This small molecule binds to this protein.
Small molecule (SMILES): CC(=O)N[C@@H]1[C@@H](O)[C@H](O)[C@@H](CO)O[C@H]1O

Binding-site contacts:
Ligand atom O3 contacts residue ASN1074 of chain 1.B at 4.3 Å.
Ligand atom O6 contacts residue ASN1074 of chain 1.B at 2.9 Å (h-bond).
Ligand atom O7 contacts residue ASN1074 of chain 1.B at 4.4 Å.
Ligand atom C4 contacts residue ASN1074 of chain 1.B at 3.2 Å.
Ligand atom C6 contacts residue ALA706 of chain 1.B at 3.9 Å (hydrophobic).
Ligand atom C2 contacts residue ASN1074 of chain 1.B at 3.3 Å.
Ligand atom C1 contacts residue ASN1074 of chain 1.B at 3.4 Å.
Ligand atom O5 contacts residue ASN1074 of chain 1.B at 2.7 Å (h-bond).
Ligand atom C5 contacts residue ASN1074 of chain 1.B at 3.3 Å.
Ligand atom C3 contacts residue ASN1074 of chain 1.B at 3.8 Å.
Ligand atom O7 contacts residue GLU1072 of chain 1.B at 4.4 Å.
Ligand atom C8 contacts residue GLU1072 of chain 1.B at 3.3 Å.
Ligand atom O7 contacts residue LYS1073 of chain 1.B at 4.4 Å.
Ligand atom C6 contacts residue ASN1074 of chain 1.B at 3.4 Å.
Ligand atom O5 contacts residue GLN895 of chain 1.C at 4.3 Å.
Ligand atom C7 contacts residue GLU1072 of chain 1.B at 3.9 Å.
Ligand atom O4 contacts residue ASN1074 of chain 1.B at 4.5 Å.

Sequence of chain 1.C:
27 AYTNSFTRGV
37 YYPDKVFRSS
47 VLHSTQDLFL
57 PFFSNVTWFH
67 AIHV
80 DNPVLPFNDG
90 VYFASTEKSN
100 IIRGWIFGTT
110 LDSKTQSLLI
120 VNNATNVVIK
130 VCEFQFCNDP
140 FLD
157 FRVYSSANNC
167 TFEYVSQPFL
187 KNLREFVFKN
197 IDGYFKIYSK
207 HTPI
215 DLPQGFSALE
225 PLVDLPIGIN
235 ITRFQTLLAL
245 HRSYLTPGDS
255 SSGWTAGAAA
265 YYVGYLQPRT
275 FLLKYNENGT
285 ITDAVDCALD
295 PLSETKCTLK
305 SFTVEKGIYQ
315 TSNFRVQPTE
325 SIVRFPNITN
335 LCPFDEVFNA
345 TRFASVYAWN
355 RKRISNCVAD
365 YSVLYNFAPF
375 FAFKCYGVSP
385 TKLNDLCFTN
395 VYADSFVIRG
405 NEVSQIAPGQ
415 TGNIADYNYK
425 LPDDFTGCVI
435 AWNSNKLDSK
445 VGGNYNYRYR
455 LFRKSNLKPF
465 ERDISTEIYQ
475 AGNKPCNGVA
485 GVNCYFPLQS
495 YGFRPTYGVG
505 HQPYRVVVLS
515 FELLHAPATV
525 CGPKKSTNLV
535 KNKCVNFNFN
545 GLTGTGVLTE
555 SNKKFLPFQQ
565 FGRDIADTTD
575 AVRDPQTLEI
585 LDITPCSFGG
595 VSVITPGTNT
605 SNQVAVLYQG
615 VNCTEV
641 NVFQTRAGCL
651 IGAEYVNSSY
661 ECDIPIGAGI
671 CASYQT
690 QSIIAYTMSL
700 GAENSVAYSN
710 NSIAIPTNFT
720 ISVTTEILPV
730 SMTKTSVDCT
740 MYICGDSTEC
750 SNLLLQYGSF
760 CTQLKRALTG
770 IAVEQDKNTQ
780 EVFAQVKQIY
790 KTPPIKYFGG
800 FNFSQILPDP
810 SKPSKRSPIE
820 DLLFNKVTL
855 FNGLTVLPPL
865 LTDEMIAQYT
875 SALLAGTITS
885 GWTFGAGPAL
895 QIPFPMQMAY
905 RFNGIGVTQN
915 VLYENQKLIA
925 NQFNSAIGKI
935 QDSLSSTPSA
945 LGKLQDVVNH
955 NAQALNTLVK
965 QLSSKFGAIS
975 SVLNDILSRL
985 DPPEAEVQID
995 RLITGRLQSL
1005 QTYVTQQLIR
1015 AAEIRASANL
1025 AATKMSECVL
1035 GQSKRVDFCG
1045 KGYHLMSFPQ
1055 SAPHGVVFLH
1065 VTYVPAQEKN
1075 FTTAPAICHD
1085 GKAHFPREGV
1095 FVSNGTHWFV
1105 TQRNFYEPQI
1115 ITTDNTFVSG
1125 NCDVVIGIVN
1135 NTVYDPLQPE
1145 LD

Sequence of chain 1.B:
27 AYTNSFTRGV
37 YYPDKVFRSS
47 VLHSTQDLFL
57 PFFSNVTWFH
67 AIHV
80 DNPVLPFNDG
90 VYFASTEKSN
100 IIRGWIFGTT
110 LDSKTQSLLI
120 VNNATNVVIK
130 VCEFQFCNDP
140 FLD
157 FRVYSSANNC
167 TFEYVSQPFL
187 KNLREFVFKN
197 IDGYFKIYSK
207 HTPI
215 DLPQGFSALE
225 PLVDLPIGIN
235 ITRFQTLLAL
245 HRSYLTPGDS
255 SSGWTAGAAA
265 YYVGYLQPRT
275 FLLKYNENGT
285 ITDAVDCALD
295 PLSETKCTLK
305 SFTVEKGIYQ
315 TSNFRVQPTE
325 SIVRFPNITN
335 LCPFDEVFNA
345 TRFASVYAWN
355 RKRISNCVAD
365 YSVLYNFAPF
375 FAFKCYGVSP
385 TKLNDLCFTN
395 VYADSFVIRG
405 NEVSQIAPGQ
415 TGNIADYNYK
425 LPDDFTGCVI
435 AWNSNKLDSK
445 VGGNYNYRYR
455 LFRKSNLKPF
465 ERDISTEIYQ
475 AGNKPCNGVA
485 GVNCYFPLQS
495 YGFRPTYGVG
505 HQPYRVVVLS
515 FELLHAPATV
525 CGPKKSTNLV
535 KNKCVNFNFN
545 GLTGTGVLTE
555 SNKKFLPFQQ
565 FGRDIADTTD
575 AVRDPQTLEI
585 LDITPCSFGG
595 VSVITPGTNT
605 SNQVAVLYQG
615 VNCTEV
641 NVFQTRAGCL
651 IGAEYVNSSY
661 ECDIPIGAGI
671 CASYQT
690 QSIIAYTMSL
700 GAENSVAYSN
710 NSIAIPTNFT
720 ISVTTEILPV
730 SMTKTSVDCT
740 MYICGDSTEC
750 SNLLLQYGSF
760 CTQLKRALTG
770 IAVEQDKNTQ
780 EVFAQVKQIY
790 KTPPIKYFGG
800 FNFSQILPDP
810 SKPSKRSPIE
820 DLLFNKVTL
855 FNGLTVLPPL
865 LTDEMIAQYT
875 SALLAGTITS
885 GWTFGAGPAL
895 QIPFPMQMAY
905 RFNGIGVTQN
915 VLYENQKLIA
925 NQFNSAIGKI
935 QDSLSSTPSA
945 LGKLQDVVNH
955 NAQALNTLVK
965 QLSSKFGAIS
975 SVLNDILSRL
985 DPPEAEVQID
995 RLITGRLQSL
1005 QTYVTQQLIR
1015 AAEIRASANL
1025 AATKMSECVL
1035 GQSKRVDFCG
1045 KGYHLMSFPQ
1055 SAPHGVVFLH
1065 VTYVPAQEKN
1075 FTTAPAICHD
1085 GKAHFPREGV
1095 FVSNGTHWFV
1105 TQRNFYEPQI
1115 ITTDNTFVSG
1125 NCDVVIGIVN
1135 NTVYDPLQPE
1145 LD